Sequence of chain 1.A:
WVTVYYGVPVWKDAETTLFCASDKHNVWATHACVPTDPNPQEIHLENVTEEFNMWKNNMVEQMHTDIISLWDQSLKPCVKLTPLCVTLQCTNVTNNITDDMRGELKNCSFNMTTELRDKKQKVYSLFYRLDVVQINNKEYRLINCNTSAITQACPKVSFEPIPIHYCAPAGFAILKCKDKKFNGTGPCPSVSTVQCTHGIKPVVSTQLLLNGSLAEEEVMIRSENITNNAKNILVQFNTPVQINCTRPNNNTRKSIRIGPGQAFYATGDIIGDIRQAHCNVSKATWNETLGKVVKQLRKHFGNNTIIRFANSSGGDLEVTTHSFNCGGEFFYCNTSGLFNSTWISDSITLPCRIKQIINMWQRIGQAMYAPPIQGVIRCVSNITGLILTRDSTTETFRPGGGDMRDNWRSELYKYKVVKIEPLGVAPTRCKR

Binding-site contacts:
Ligand atom C1 contacts residue ASN93 of chain 1.A at 1.5 Å.
Ligand atom C3 contacts residue ASN93 of chain 1.A at 3.9 Å.
Ligand atom C8 contacts residue SER17 of chain 1.B at 3.5 Å.
Ligand atom C8 contacts residue GLU92 of chain 1.A at 3.5 Å.
Ligand atom O7 contacts residue GLY16 of chain 1.B at 4.3 Å.
Ligand atom O6 contacts residue SER51 of chain 1.D at 3.0 Å (h-bond).
Ligand atom N2 contacts residue ASN93 of chain 1.A at 2.9 Å (h-bond).
Ligand atom O5 contacts residue ASN93 of chain 1.A at 2.5 Å (h-bond).
Ligand atom C2 contacts residue ASN93 of chain 1.A at 2.5 Å.
Ligand atom O7 contacts residue ASN93 of chain 1.A at 4.1 Å.
Ligand atom C7 contacts residue SER17 of chain 1.B at 3.6 Å.
Ligand atom C4 contacts residue ASN93 of chain 1.A at 4.4 Å.
Ligand atom C7 contacts residue SER51 of chain 1.D at 3.9 Å.
Ligand atom C5 contacts residue ASN93 of chain 1.A at 3.8 Å.
Ligand atom C5 contacts residue SER51 of chain 1.D at 4.0 Å.
Ligand atom C6 contacts residue SER51 of chain 1.D at 3.9 Å.
Ligand atom O5 contacts residue SER51 of chain 1.D at 4.4 Å.
Ligand atom C7 contacts residue ASN93 of chain 1.A at 3.7 Å.
Ligand atom O7 contacts residue SER51 of chain 1.D at 3.6 Å (h-bond).
Ligand atom C8 contacts residue SER51 of chain 1.D at 3.4 Å.
Ligand atom O7 contacts residue SER17 of chain 1.B at 2.9 Å (h-bond).

This protein binds this small molecule.
Small molecule (SMILES): CC(=O)N[C@H]1[C@H](O[C@H]2[C@H](O)[C@@H](NC(C)=O)CO[C@@H]2CO)O[C@H](CO)[C@@H](O)[C@@H]1O

Sequence of chain 1.D:
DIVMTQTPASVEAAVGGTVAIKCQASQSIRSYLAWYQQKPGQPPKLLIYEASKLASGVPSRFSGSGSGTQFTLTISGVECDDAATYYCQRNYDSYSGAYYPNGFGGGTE

Sequence of chain 1.B:
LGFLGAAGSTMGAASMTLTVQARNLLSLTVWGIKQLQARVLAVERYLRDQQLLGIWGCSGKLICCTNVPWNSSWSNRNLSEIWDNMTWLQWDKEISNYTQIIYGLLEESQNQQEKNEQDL